This small molecule binds to this protein.
Small molecule (SMILES): COc1ccc(Cl)cc1CCN

Sequence of chain 1.B:
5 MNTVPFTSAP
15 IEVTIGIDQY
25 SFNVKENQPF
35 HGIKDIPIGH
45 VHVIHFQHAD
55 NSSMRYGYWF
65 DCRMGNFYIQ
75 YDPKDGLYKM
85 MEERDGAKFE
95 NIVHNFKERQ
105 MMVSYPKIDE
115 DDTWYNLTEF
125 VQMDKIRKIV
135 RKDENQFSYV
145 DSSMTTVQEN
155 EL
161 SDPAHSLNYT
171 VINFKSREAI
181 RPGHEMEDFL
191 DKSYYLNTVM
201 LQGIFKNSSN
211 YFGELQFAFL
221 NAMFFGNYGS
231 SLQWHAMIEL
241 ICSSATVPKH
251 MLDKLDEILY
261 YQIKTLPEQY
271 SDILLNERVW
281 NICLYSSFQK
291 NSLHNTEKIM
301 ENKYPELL

Binding-site contacts:
Ligand atom C6 contacts residue THR11 of chain 1.B at 4.0 Å.
Ligand atom C5 contacts residue TYR72 of chain 1.B at 3.6 Å (hydrophobic).
Ligand atom C4 contacts residue THR11 of chain 1.B at 3.3 Å.
Ligand atom N contacts residue TYR72 of chain 1.B at 2.5 Å (h-bond).
Ligand atom C3 contacts residue ILE96 of chain 1.B at 4.1 Å (hydrophobic).
Ligand atom C3 contacts residue THR11 of chain 1.B at 3.6 Å.
Ligand atom CL contacts residue PHE100 of chain 1.B at 4.4 Å.
Ligand atom C5 contacts residue THR11 of chain 1.B at 3.5 Å.
Ligand atom N contacts residue GLU87 of chain 1.B at 3.2 Å (salt-bridge).
Ligand atom CL contacts residue THR11 of chain 1.B at 4.0 Å.
Ligand atom N contacts residue LYS92 of chain 1.B at 3.7 Å.
Ligand atom C8 contacts residue TYR72 of chain 1.B at 3.1 Å (hydrophobic).
Ligand atom C1 contacts residue ILE96 of chain 1.B at 3.9 Å (hydrophobic).
Ligand atom C1 contacts residue THR11 of chain 1.B at 4.2 Å.
Ligand atom C7 contacts residue LYS92 of chain 1.B at 4.5 Å.
Ligand atom O contacts residue ILE96 of chain 1.B at 4.4 Å.
Ligand atom C6 contacts residue TYR72 of chain 1.B at 4.2 Å (hydrophobic).
Ligand atom C8 contacts residue GLU87 of chain 1.B at 4.5 Å.
Ligand atom C4 contacts residue TYR72 of chain 1.B at 4.2 Å (hydrophobic).
Ligand atom C2 contacts residue ILE96 of chain 1.B at 3.7 Å (hydrophobic).
Ligand atom C4 contacts residue PHE10 of chain 1.B at 4.4 Å (hydrophobic).
Ligand atom C3 contacts residue PHE100 of chain 1.B at 4.0 Å (hydrophobic).
Ligand atom CL contacts residue PHE10 of chain 1.B at 3.5 Å.
Ligand atom C5 contacts residue ILE96 of chain 1.B at 4.4 Å (hydrophobic).
Ligand atom C7 contacts residue TYR72 of chain 1.B at 3.4 Å (hydrophobic).
Ligand atom C6 contacts residue ILE96 of chain 1.B at 4.2 Å (hydrophobic).
Ligand atom C2 contacts residue THR11 of chain 1.B at 4.0 Å.
Ligand atom C8 contacts residue LYS92 of chain 1.B at 4.0 Å.
Ligand atom CL contacts residue ILE96 of chain 1.B at 4.1 Å.
Ligand atom C3 contacts residue PHE10 of chain 1.B at 4.4 Å (hydrophobic).
Ligand atom CL contacts residue TYR72 of chain 1.B at 3.7 Å.
Ligand atom C4 contacts residue ILE96 of chain 1.B at 4.1 Å (hydrophobic).
Ligand atom CL contacts residue PRO9 of chain 1.B at 3.3 Å.
Ligand atom C7 contacts residue GLU87 of chain 1.B at 4.2 Å.